Binding-site contacts:
Ligand atom C11 contacts residue ILE71 of chain 1.B at 3.9 Å (hydrophobic).
Ligand atom C20 contacts residue THR247 of chain 1.B at 4.0 Å.
Ligand atom O2 contacts residue GLN87 of chain 1.B at 4.0 Å.
Ligand atom C10 contacts residue ILE71 of chain 1.B at 4.3 Å (hydrophobic).
Ligand atom C1 contacts residue ILE86 of chain 1.B at 3.8 Å (hydrophobic).
Ligand atom C1 contacts residue GLU90 of chain 1.B at 3.1 Å.
Ligand atom C5 contacts residue HEM1 of chain 1.D at 3.7 Å.
Ligand atom O1 contacts residue THR89 of chain 1.B at 3.3 Å (h-bond).
Ligand atom O1 contacts residue GLN87 of chain 1.B at 4.2 Å.
Ligand atom O2 contacts residue ILE88 of chain 1.B at 3.3 Å (h-bond).
Ligand atom C16 contacts residue HEM1 of chain 1.D at 3.3 Å.
Ligand atom C6 contacts residue HEM1 of chain 1.D at 3.4 Å.
Ligand atom O1 contacts residue ILE86 of chain 1.B at 4.1 Å.
Ligand atom O2 contacts residue GLU90 of chain 1.B at 2.8 Å (salt-bridge).
Ligand atom C19 contacts residue HEM1 of chain 1.D at 3.7 Å.
Ligand atom C15 contacts residue HEM1 of chain 1.D at 3.7 Å.
Ligand atom C11 contacts residue THR89 of chain 1.B at 4.3 Å.
Ligand atom C19 contacts residue LEU294 of chain 1.B at 4.3 Å (hydrophobic).
Ligand atom C5 contacts residue ILE240 of chain 1.B at 3.7 Å (hydrophobic).
Ligand atom C3 contacts residue VAL82 of chain 1.B at 4.2 Å (hydrophobic).
Ligand atom C8 contacts residue ALA243 of chain 1.B at 3.9 Å (hydrophobic).
Ligand atom C1 contacts residue ILE88 of chain 1.B at 4.0 Å (hydrophobic).
Ligand atom C8 contacts residue VAL73 of chain 1.B at 4.0 Å (hydrophobic).
Ligand atom C9 contacts residue THR89 of chain 1.B at 3.9 Å.
Ligand atom C3 contacts residue LEU239 of chain 1.B at 4.3 Å (hydrophobic).
Ligand atom O1 contacts residue VAL82 of chain 1.B at 4.1 Å.
Ligand atom O2 contacts residue ILE86 of chain 1.B at 3.8 Å.
Ligand atom C10 contacts residue THR89 of chain 1.B at 3.7 Å.
Ligand atom C2 contacts residue THR89 of chain 1.B at 4.1 Å.
Ligand atom C20 contacts residue THR396 of chain 1.B at 4.3 Å.
Ligand atom C4 contacts residue ILE86 of chain 1.B at 3.8 Å (hydrophobic).
Ligand atom C14 contacts residue HEM1 of chain 1.D at 4.2 Å.
Ligand atom C8 contacts residue PHE173 of chain 1.B at 3.8 Å (hydrophobic).
Ligand atom C6 contacts residue ALA243 of chain 1.B at 4.1 Å (hydrophobic).
Ligand atom O1 contacts residue GLU90 of chain 1.B at 2.7 Å (salt-bridge).
Ligand atom C15 contacts residue ALA243 of chain 1.B at 3.9 Å (hydrophobic).
Ligand atom O2 contacts residue THR89 of chain 1.B at 2.5 Å (h-bond).
Ligand atom C18 contacts residue HEM1 of chain 1.D at 4.0 Å.
Ligand atom C17 contacts residue HEM1 of chain 1.D at 4.1 Å.
Ligand atom C1 contacts residue THR89 of chain 1.B at 3.1 Å.

A small-molecule ligand and the protein it binds are described below.
Small molecule (SMILES): CC(C)C1=CC2=CC[C@@H]3[C@](C)(CCC[C@@]3(C)C(=O)O)[C@H]2CC1

Sequence of chain 1.B:
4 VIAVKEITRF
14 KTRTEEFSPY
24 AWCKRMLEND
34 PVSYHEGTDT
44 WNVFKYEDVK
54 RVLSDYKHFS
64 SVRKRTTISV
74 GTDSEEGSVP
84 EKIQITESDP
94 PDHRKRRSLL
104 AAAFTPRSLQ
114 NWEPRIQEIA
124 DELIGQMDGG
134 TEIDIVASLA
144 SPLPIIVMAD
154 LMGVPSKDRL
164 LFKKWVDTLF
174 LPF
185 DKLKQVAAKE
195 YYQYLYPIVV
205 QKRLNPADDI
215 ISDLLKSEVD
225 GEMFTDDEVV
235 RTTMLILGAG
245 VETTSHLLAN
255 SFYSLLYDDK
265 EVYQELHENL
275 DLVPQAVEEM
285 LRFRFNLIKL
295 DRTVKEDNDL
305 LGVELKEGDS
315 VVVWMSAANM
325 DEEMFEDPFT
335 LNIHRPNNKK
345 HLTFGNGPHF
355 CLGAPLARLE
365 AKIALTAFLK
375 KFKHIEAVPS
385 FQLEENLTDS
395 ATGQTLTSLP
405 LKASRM